Sequence of chain 1.B:
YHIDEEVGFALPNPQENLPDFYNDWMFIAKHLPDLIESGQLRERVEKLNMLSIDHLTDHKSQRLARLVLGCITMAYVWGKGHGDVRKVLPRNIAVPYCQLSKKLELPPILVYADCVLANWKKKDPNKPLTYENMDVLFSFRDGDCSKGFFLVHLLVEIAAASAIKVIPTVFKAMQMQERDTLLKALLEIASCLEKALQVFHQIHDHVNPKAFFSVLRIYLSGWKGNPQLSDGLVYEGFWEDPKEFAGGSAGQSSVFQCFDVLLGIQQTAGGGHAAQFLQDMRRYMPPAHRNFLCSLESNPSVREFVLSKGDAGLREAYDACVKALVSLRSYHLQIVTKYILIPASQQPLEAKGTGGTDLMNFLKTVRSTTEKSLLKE

This small molecule binds to this protein.
Small molecule (SMILES): N[C@@H](Cc1c[nH]c2ccccc12)C(=O)O

Binding-site contacts:
Ligand atom O contacts residue ILE344 of chain 1.B at 3.7 Å.
Ligand atom CE3 contacts residue GLY252 of chain 1.B at 3.3 Å.
Ligand atom CD1 contacts residue PHE153 of chain 1.B at 3.4 Å (hydrophobic).
Ligand atom CE2 contacts residue ALA254 of chain 1.B at 3.8 Å (hydrophobic).
Ligand atom CA contacts residue THR369 of chain 1.B at 3.3 Å.
Ligand atom CD2 contacts residue PHE153 of chain 1.B at 3.7 Å (hydrophobic).
Ligand atom CD1 contacts residue HEM1 of chain 1.G at 3.5 Å.
Ligand atom CD2 contacts residue CYN1 of chain 1.H at 3.7 Å.
Ligand atom CE2 contacts residue CYN1 of chain 1.H at 3.6 Å.
Ligand atom N contacts residue THR369 of chain 1.B at 2.8 Å (h-bond).
Ligand atom CA contacts residue HEM1 of chain 1.G at 3.6 Å.
Ligand atom CA contacts residue CYN1 of chain 1.H at 3.8 Å.
Ligand atom C contacts residue THR369 of chain 1.B at 3.5 Å.
Ligand atom CG contacts residue PHE153 of chain 1.B at 3.6 Å (hydrophobic).
Ligand atom CE2 contacts residue PHE153 of chain 1.B at 3.5 Å (hydrophobic).
Ligand atom O contacts residue THR369 of chain 1.B at 2.9 Å (h-bond).
Ligand atom O contacts residue GLY368 of chain 1.B at 3.4 Å.
Ligand atom CD1 contacts residue CYN1 of chain 1.H at 3.0 Å.
Ligand atom C contacts residue ILE344 of chain 1.B at 3.8 Å (hydrophobic).
Ligand atom CZ2 contacts residue ALA254 of chain 1.B at 3.6 Å (hydrophobic).
Ligand atom CZ3 contacts residue SER253 of chain 1.B at 3.6 Å.
Ligand atom CZ3 contacts residue GLY252 of chain 1.B at 3.6 Å.
Ligand atom CE3 contacts residue LEU224 of chain 1.B at 3.7 Å (hydrophobic).
Ligand atom N contacts residue CYN1 of chain 1.H at 3.2 Å (h-bond).
Ligand atom N contacts residue HEM1 of chain 1.G at 3.0 Å (h-bond).
Ligand atom CD2 contacts residue SER253 of chain 1.B at 3.8 Å.
Ligand atom O contacts residue ARG221 of chain 1.B at 3.2 Å (salt-bridge).
Ligand atom CB contacts residue THR369 of chain 1.B at 3.2 Å.
Ligand atom C contacts residue ARG221 of chain 1.B at 3.4 Å.
Ligand atom NE1 contacts residue CYN1 of chain 1.H at 3.1 Å (h-bond).
Ligand atom NE1 contacts residue HIS157 of chain 1.B at 3.1 Å (h-bond).
Ligand atom OXT contacts residue ILE344 of chain 1.B at 3.4 Å.
Ligand atom NE1 contacts residue PHE153 of chain 1.B at 3.3 Å.
Ligand atom CZ2 contacts residue HIS157 of chain 1.B at 3.5 Å.
Ligand atom OXT contacts residue PHE216 of chain 1.B at 3.4 Å.
Ligand atom CG contacts residue CYN1 of chain 1.H at 3.3 Å.
Ligand atom O contacts residue HEM1 of chain 1.G at 3.6 Å.
Ligand atom CE3 contacts residue SER253 of chain 1.B at 3.6 Å.
Ligand atom OXT contacts residue ARG221 of chain 1.B at 2.6 Å (salt-bridge).
Ligand atom CE2 contacts residue HIS157 of chain 1.B at 3.6 Å.